This small molecule binds to this protein.
Small molecule (SMILES): CC(=O)N[C@@H]1[C@@H](O)[C@H](O)[C@@H](CO)O[C@H]1O

Binding-site contacts:
Ligand atom C5 contacts residue ASN72 of chain 1.A at 3.7 Å.
Ligand atom O7 contacts residue ASN72 of chain 1.A at 2.9 Å (h-bond).
Ligand atom C4 contacts residue ASN72 of chain 1.A at 4.2 Å.
Ligand atom C7 contacts residue ASN72 of chain 1.A at 3.1 Å.
Ligand atom C2 contacts residue THR74 of chain 1.A at 4.2 Å.
Ligand atom C8 contacts residue ASN72 of chain 1.A at 4.2 Å.
Ligand atom C8 contacts residue LEU73 of chain 1.A at 3.8 Å (hydrophobic).
Ligand atom C3 contacts residue ASN72 of chain 1.A at 3.8 Å.
Ligand atom C1 contacts residue ASN72 of chain 1.A at 1.4 Å.
Ligand atom C1 contacts residue THR74 of chain 1.A at 3.9 Å.
Ligand atom C2 contacts residue ASN72 of chain 1.A at 2.5 Å.
Ligand atom N2 contacts residue ASN72 of chain 1.A at 2.9 Å (h-bond).
Ligand atom C3 contacts residue THR74 of chain 1.A at 4.2 Å.
Ligand atom C7 contacts residue LEU73 of chain 1.A at 4.2 Å (hydrophobic).
Ligand atom O5 contacts residue ASN72 of chain 1.A at 2.4 Å (h-bond).
Ligand atom N2 contacts residue THR74 of chain 1.A at 4.0 Å.

Sequence of chain 1.A:
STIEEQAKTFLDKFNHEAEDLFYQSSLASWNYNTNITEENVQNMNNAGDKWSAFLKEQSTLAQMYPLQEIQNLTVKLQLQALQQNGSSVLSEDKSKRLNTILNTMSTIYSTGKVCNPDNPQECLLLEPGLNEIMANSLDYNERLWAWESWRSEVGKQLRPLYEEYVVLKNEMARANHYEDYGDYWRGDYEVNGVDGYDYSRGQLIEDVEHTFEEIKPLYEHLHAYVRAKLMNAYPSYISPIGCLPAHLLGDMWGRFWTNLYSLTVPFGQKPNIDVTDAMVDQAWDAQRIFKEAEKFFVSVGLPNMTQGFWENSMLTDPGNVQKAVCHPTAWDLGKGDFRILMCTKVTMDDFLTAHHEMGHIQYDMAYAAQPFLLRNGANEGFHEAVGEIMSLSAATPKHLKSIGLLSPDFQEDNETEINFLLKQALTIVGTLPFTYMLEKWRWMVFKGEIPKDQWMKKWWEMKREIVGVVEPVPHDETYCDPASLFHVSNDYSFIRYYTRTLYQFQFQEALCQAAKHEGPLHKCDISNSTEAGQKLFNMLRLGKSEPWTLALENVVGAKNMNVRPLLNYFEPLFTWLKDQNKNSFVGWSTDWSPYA